Binding-site contacts:
Ligand atom C contacts residue ASP88 of chain 1.A at 3.9 Å.
Ligand atom CH contacts residue VAL31 of chain 1.A at 3.6 Å (hydrophobic).
Ligand atom CH3 contacts residue PRO26 of chain 1.A at 4.2 Å (hydrophobic).
Ligand atom CH3 contacts residue VAL31 of chain 1.A at 4.1 Å (hydrophobic).
Ligand atom OH contacts residue CYS80 of chain 1.A at 4.2 Å.
Ligand atom OH contacts residue ASN84 of chain 1.A at 2.8 Å (h-bond).
Ligand atom CB contacts residue ASP88 of chain 1.A at 4.5 Å.
Ligand atom CH3 contacts residue PHE27 of chain 1.A at 3.8 Å (hydrophobic).
Ligand atom CB contacts residue ILE90 of chain 1.A at 3.8 Å (hydrophobic).
Ligand atom CH contacts residue ILE90 of chain 1.A at 4.0 Å (hydrophobic).
Ligand atom CG contacts residue ASN84 of chain 1.A at 3.6 Å.
Ligand atom NZ contacts residue ILE90 of chain 1.A at 4.1 Å.
Ligand atom CD contacts residue ASN84 of chain 1.A at 2.9 Å.
Ligand atom NZ contacts residue VAL31 of chain 1.A at 4.0 Å.
Ligand atom CH contacts residue ASN84 of chain 1.A at 4.1 Å.
Ligand atom N contacts residue ASP88 of chain 1.A at 2.8 Å (salt-bridge).
Ligand atom CE contacts residue ILE90 of chain 1.A at 3.6 Å (hydrophobic).
Ligand atom CD contacts residue LEU38 of chain 1.A at 4.1 Å (hydrophobic).
Ligand atom OH contacts residue TYR41 of chain 1.A at 4.2 Å.
Ligand atom N contacts residue ASN84 of chain 1.A at 3.3 Å (h-bond).
Ligand atom NZ contacts residue LEU36 of chain 1.A at 4.4 Å.
Ligand atom CA contacts residue ASP88 of chain 1.A at 3.9 Å.
Ligand atom OH contacts residue ILE90 of chain 1.A at 4.4 Å.
Ligand atom CA contacts residue ASN84 of chain 1.A at 4.0 Å.
Ligand atom CD contacts residue ILE90 of chain 1.A at 4.3 Å (hydrophobic).
Ligand atom CH3 contacts residue ILE90 of chain 1.A at 3.2 Å (hydrophobic).
Ligand atom CE contacts residue ASN84 of chain 1.A at 4.1 Å.
Ligand atom CB contacts residue ASN84 of chain 1.A at 3.5 Å.
Ligand atom CG contacts residue LEU38 of chain 1.A at 4.3 Å (hydrophobic).

Sequence of chain 1.A:
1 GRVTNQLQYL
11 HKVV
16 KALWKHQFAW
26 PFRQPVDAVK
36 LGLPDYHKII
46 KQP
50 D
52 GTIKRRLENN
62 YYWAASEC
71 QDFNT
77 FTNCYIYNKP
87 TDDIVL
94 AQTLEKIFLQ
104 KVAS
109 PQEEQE

This protein binds this small molecule.
Small molecule (SMILES): CC(=O)NCCCC[C@H](N)C(=O)O